Sequence of chain 32.B:
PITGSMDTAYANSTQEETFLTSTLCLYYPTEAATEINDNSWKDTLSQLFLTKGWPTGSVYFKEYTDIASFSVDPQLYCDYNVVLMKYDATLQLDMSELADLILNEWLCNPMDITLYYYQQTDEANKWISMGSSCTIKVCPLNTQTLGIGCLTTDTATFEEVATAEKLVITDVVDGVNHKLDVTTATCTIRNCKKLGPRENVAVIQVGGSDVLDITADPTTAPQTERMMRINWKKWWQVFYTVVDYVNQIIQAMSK

A protein and the small-molecule ligand that binds it are described below.
Small molecule (SMILES): CC(=O)N[C@H]1[C@H](O[C@H]2[C@H](O)[C@@H](NC(C)=O)CO[C@@H]2CO)O[C@H](CO)[C@@H](O)[C@@H]1O

Binding-site contacts:
Ligand atom O5 contacts residue ASN12 of chain 32.B at 2.7 Å (h-bond).
Ligand atom N2 contacts residue ASN12 of chain 32.B at 3.8 Å.
Ligand atom C1 contacts residue ASN12 of chain 32.B at 2.2 Å.
Ligand atom O7 contacts residue ASN12 of chain 32.B at 3.7 Å.
Ligand atom C2 contacts residue ASN12 of chain 32.B at 3.2 Å.
Ligand atom C7 contacts residue ASN12 of chain 32.B at 3.9 Å.
Ligand atom C5 contacts residue ASN12 of chain 32.B at 4.1 Å.